Sequence of chain 21.K:
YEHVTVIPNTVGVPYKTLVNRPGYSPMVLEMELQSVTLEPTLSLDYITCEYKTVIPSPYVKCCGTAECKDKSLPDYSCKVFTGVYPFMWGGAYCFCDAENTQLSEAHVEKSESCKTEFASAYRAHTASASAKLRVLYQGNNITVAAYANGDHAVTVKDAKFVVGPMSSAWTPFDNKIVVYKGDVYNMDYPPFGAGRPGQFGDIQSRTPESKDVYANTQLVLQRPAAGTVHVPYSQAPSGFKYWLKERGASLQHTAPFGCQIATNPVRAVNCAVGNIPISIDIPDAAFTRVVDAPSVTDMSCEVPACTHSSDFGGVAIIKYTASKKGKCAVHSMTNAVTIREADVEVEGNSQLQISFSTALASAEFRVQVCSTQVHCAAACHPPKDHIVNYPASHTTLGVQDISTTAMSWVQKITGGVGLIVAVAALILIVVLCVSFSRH

Binding-site contacts:
Ligand atom C3 contacts residue ASN259 of chain 21.L at 3.8 Å.
Ligand atom C7 contacts residue ASN259 of chain 21.L at 3.1 Å.
Ligand atom C8 contacts residue ASN259 of chain 21.L at 4.4 Å.
Ligand atom C8 contacts residue LYS181 of chain 21.K at 4.3 Å.
Ligand atom N2 contacts residue ASN259 of chain 21.L at 2.9 Å (h-bond).
Ligand atom C2 contacts residue ASN259 of chain 21.L at 2.4 Å.
Ligand atom C4 contacts residue ASN259 of chain 21.L at 4.2 Å.
Ligand atom O7 contacts residue THR116 of chain 21.K at 3.9 Å.
Ligand atom O5 contacts residue ASN259 of chain 21.L at 2.3 Å (h-bond).
Ligand atom O6 contacts residue ASN259 of chain 21.L at 4.2 Å.
Ligand atom C1 contacts residue ASN259 of chain 21.L at 1.4 Å.
Ligand atom C5 contacts residue ASN259 of chain 21.L at 3.7 Å.
Ligand atom O7 contacts residue ASN259 of chain 21.L at 2.9 Å (h-bond).
Ligand atom O7 contacts residue LYS181 of chain 21.K at 4.3 Å.

Sequence of chain 21.L:
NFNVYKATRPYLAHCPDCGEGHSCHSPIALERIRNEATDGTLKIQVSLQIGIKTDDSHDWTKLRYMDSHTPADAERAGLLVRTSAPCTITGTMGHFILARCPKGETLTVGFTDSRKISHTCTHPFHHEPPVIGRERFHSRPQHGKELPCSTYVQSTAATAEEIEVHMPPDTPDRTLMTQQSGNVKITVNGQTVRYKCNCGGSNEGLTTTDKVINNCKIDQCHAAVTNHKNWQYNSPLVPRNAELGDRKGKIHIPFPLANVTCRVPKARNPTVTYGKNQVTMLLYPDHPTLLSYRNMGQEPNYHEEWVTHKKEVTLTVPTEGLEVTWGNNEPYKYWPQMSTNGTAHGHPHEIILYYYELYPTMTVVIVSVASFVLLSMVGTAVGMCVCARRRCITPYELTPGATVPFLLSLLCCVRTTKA

This small molecule binds to this protein.
Small molecule (SMILES): CC(=O)N[C@@H]1[C@@H](O)[C@H](O)[C@@H](CO)O[C@H]1O